Sequence of chain 2.A:
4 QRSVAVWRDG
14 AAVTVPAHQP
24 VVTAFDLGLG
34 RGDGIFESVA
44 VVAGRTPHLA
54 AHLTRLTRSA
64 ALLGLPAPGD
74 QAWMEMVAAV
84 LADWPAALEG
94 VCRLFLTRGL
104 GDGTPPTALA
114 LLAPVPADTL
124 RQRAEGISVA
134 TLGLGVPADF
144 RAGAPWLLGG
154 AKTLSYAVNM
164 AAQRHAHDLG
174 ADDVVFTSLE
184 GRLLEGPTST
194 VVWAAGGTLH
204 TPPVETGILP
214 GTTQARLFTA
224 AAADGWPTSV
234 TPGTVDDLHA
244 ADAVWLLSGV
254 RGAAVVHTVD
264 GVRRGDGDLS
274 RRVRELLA

The small molecule below binds the protein below.
Small molecule (SMILES): Cc1ncc(COP(=O)(O)O)c(/C=N/Nc2ccccc2)c1O

Binding-site contacts:
Ligand atom C3 contacts residue THR191 of chain 2.A at 3.6 Å.
Ligand atom N1 contacts residue GLU188 of chain 2.A at 2.7 Å (salt-bridge).
Ligand atom N' contacts residue LYS155 of chain 2.A at 3.5 Å (salt-bridge).
Ligand atom C4A contacts residue THR191 of chain 2.A at 3.2 Å.
Ligand atom O2P contacts residue THR215 of chain 2.A at 2.8 Å (h-bond).
Ligand atom O3 contacts residue PRO190 of chain 2.A at 3.3 Å (h-bond).
Ligand atom CE1 contacts residue SER41 of chain 2.A at 3.1 Å.
Ligand atom O3P contacts residue THR215 of chain 2.A at 3.2 Å (h-bond).
Ligand atom C2 contacts residue GLU188 of chain 2.A at 3.6 Å.
Ligand atom P contacts residue ARG58 of chain 2.A at 3.7 Å.
Ligand atom O3P contacts residue THR216 of chain 2.A at 2.9 Å (h-bond).
Ligand atom O2P contacts residue ARG58 of chain 2.A at 2.5 Å (salt-bridge).
Ligand atom CG contacts residue SER41 of chain 2.A at 3.7 Å.
Ligand atom O3P contacts residue GLY252 of chain 2.A at 3.5 Å (h-bond).
Ligand atom C6 contacts residue GLU188 of chain 2.A at 3.5 Å.
Ligand atom O3 contacts residue THR191 of chain 2.A at 3.5 Å.
Ligand atom CZ contacts residue ARG34 of chain 1.A at 3.6 Å.
Ligand atom CE2 contacts residue THR191 of chain 2.A at 3.4 Å.
Ligand atom O3 contacts residue TYR159 of chain 2.A at 2.8 Å (h-bond).
Ligand atom P contacts residue GLY252 of chain 2.A at 3.5 Å.
Ligand atom C2A contacts residue PRO190 of chain 2.A at 3.3 Å (hydrophobic).
Ligand atom CD2 contacts residue PHE39 of chain 2.A at 3.5 Å (hydrophobic).
Ligand atom C2A contacts residue GLY189 of chain 2.A at 3.3 Å.
Ligand atom CD1 contacts residue SER41 of chain 2.A at 2.8 Å.
Ligand atom O4P contacts residue GLY214 of chain 2.A at 3.6 Å.
Ligand atom N contacts residue LYS155 of chain 2.A at 2.7 Å (salt-bridge).
Ligand atom C2A contacts residue GLU188 of chain 2.A at 3.5 Å.
Ligand atom N1 contacts residue SER192 of chain 2.A at 3.6 Å.
Ligand atom C4A contacts residue LYS155 of chain 2.A at 3.2 Å.
Ligand atom O4P contacts residue ARG58 of chain 2.A at 3.4 Å (salt-bridge).
Ligand atom O1P contacts residue SER251 of chain 2.A at 3.4 Å.
Ligand atom C4 contacts residue THR191 of chain 2.A at 3.4 Å.
Ligand atom P contacts residue THR215 of chain 2.A at 3.6 Å.
Ligand atom O1P contacts residue GLY252 of chain 2.A at 2.5 Å (h-bond).
Ligand atom O3P contacts residue SER251 of chain 2.A at 3.6 Å.
Ligand atom C5A contacts residue THR193 of chain 2.A at 3.4 Å.
Ligand atom C6 contacts residue THR193 of chain 2.A at 3.5 Å.
Ligand atom CG contacts residue PHE39 of chain 2.A at 3.6 Å (hydrophobic).
Ligand atom C6 contacts residue SER192 of chain 2.A at 3.6 Å.
Ligand atom C4 contacts residue LYS155 of chain 2.A at 3.4 Å.

Sequence of chain 1.A:
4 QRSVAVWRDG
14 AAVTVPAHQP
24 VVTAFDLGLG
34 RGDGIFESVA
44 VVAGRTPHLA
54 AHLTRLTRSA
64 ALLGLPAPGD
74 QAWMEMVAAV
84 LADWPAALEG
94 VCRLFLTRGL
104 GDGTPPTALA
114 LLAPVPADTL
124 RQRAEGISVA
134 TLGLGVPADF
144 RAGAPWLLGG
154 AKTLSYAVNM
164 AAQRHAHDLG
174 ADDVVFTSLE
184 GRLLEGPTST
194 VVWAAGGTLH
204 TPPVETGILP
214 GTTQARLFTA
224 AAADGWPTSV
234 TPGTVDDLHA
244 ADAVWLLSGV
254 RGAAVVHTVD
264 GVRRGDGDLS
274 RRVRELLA